Binding-site contacts:
Ligand atom C17 contacts residue ARG227 of chain 1.A at 3.7 Å.
Ligand atom F3 contacts residue MET534 of chain 1.A at 3.6 Å.
Ligand atom F2 contacts residue ARG537 of chain 1.A at 3.5 Å.
Ligand atom C13 contacts residue GLU44 of chain 1.A at 3.3 Å.
Ligand atom C11 contacts residue ALA533 of chain 1.A at 3.7 Å (hydrophobic).
Ligand atom N4 contacts residue ARG227 of chain 1.A at 3.3 Å (salt-bridge).
Ligand atom O1 contacts residue ARG537 of chain 1.A at 3.3 Å (salt-bridge).
Ligand atom N4 contacts residue MET225 of chain 1.A at 2.8 Å (h-bond).
Ligand atom C1 contacts residue GLU44 of chain 1.A at 3.5 Å.
Ligand atom F2 contacts residue HIS516 of chain 1.A at 2.6 Å.
Ligand atom C10 contacts residue ALA533 of chain 1.A at 3.5 Å (hydrophobic).
Ligand atom C12 contacts residue ALA533 of chain 1.A at 3.7 Å (hydrophobic).
Ligand atom F3 contacts residue HIS516 of chain 1.A at 3.3 Å.
Ligand atom N4 contacts residue PRO41 of chain 1.A at 3.6 Å.
Ligand atom C16 contacts residue ARG227 of chain 1.A at 3.5 Å.
Ligand atom N5 contacts residue VAL40 of chain 1.A at 3.7 Å.
Ligand atom C13 contacts residue ALA533 of chain 1.A at 3.7 Å (hydrophobic).
Ligand atom N3 contacts residue PRO41 of chain 1.A at 3.5 Å.
Ligand atom N5 contacts residue ARG537 of chain 1.A at 3.4 Å (salt-bridge).
Ligand atom F1 contacts residue HIS516 of chain 1.A at 2.9 Å.
Ligand atom C17 contacts residue PRO41 of chain 1.A at 3.5 Å (hydrophobic).
Ligand atom N4 contacts residue GLY193 of chain 1.A at 2.9 Å (h-bond).
Ligand atom O2 contacts residue ASP229 of chain 1.A at 3.5 Å (salt-bridge).
Ligand atom O2 contacts residue TRP529 of chain 1.A at 3.6 Å.
Ligand atom C9 contacts residue ALA533 of chain 1.A at 3.5 Å (hydrophobic).
Ligand atom C1 contacts residue ARG530 of chain 1.A at 3.6 Å.
Ligand atom N3 contacts residue ARG227 of chain 1.A at 3.3 Å.
Ligand atom O3 contacts residue LYS526 of chain 1.A at 3.5 Å.
Ligand atom N4 contacts residue ASN221 of chain 1.A at 3.6 Å.
Ligand atom C14 contacts residue HIS516 of chain 1.A at 3.0 Å.
Ligand atom O3 contacts residue TRP529 of chain 1.A at 3.5 Å.
Ligand atom C15 contacts residue ARG227 of chain 1.A at 3.7 Å.
Ligand atom O3 contacts residue ARG227 of chain 1.A at 3.5 Å (salt-bridge).
Ligand atom N2 contacts residue TRP529 of chain 1.A at 3.4 Å.
Ligand atom F1 contacts residue GLU44 of chain 1.A at 3.3 Å.
Ligand atom C4 contacts residue GLU44 of chain 1.A at 3.7 Å.
Ligand atom C8 contacts residue ALA533 of chain 1.A at 3.6 Å (hydrophobic).
Ligand atom C12 contacts residue GLU44 of chain 1.A at 3.7 Å.
Ligand atom C7 contacts residue TRP529 of chain 1.A at 3.4 Å (hydrophobic).
Ligand atom C6 contacts residue TRP529 of chain 1.A at 3.6 Å (hydrophobic).

The protein below binds the small molecule below.
Small molecule (SMILES): CC#C[C@H]1CN(S(=O)(=O)c2ccc(N)nc2)CCN1c1ccc(S(=N)(=O)C(F)(F)F)cc1

Sequence of chain 1.A:
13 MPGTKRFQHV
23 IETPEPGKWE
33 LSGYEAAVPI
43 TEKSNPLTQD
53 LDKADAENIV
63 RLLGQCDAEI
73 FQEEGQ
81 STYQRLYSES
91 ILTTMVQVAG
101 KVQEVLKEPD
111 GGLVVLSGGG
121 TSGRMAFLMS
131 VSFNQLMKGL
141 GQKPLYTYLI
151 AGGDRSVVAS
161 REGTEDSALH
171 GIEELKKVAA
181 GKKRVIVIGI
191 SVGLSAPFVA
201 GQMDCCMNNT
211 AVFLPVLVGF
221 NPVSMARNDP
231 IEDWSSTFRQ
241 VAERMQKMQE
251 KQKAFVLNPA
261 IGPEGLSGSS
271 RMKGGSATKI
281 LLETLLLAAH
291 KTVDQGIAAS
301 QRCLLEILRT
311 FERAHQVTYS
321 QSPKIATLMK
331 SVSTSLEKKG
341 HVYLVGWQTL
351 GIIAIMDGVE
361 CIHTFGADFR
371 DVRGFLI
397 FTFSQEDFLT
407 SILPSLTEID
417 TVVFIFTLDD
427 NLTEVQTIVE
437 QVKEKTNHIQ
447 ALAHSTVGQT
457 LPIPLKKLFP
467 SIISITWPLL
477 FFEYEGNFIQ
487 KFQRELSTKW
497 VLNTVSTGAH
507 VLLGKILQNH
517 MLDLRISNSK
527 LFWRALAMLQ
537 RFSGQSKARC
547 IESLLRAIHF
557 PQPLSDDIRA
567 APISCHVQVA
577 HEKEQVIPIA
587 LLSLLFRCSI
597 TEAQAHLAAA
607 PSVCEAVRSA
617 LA